Binding-site contacts:
Ligand atom C2 contacts residue ASN164 of chain 4.A at 4.2 Å.
Ligand atom O3 contacts residue GLU351 of chain 4.A at 4.1 Å.
Ligand atom C3 contacts residue TRP397 of chain 4.A at 3.9 Å (hydrophobic).
Ligand atom F2 contacts residue ASN164 of chain 4.A at 2.9 Å.
Ligand atom C5 contacts residue TYR295 of chain 4.A at 3.0 Å (hydrophobic).
Ligand atom C1 contacts residue GLU165 of chain 4.A at 3.3 Å.
Ligand atom O5 contacts residue GLU351 of chain 4.A at 2.5 Å (salt-bridge).
Ligand atom C6 contacts residue PHE413 of chain 4.A at 4.0 Å (hydrophobic).
Ligand atom C3 contacts residue GLN19 of chain 4.A at 3.8 Å.
Ligand atom C6 contacts residue TRP325 of chain 4.A at 3.9 Å (hydrophobic).
Ligand atom O5 contacts residue GLU165 of chain 4.A at 4.0 Å.
Ligand atom O6 contacts residue GLU404 of chain 4.A at 2.7 Å (salt-bridge).
Ligand atom C3 contacts residue GLU351 of chain 4.A at 2.9 Å.
Ligand atom C1 contacts residue GLU351 of chain 4.A at 1.4 Å.
Ligand atom O4 contacts residue GLN19 of chain 4.A at 3.1 Å (h-bond).
Ligand atom C6 contacts residue GLU404 of chain 4.A at 3.4 Å.
Ligand atom C5 contacts residue TRP397 of chain 4.A at 4.0 Å (hydrophobic).
Ligand atom C4 contacts residue TRP405 of chain 4.A at 3.7 Å (hydrophobic).
Ligand atom O4 contacts residue TRP397 of chain 4.A at 3.4 Å.
Ligand atom O3 contacts residue GLN19 of chain 4.A at 2.8 Å (h-bond).
Ligand atom C2 contacts residue GLU351 of chain 4.A at 2.3 Å.
Ligand atom C6 contacts residue TYR295 of chain 4.A at 3.4 Å (hydrophobic).
Ligand atom C2 contacts residue HIS120 of chain 4.A at 4.1 Å.
Ligand atom O3 contacts residue HIS120 of chain 4.A at 3.1 Å.
Ligand atom O3 contacts residue TRP121 of chain 4.A at 4.0 Å.
Ligand atom F2 contacts residue HIS120 of chain 4.A at 3.2 Å.
Ligand atom C4 contacts residue GLU404 of chain 4.A at 3.8 Å.
Ligand atom F2 contacts residue GLU165 of chain 4.A at 3.3 Å.
Ligand atom O5 contacts residue TYR295 of chain 4.A at 2.9 Å.
Ligand atom C1 contacts residue TYR295 of chain 4.A at 3.4 Å (hydrophobic).
Ligand atom O3 contacts residue TRP405 of chain 4.A at 2.8 Å (h-bond).
Ligand atom C4 contacts residue GLU351 of chain 4.A at 3.6 Å.
Ligand atom C3 contacts residue HIS120 of chain 4.A at 4.0 Å.
Ligand atom C2 contacts residue GLU165 of chain 4.A at 3.3 Å.
Ligand atom C5 contacts residue GLU351 of chain 4.A at 3.0 Å.
Ligand atom C3 contacts residue TRP405 of chain 4.A at 3.8 Å (hydrophobic).
Ligand atom O4 contacts residue TRP405 of chain 4.A at 3.5 Å (h-bond).
Ligand atom F2 contacts residue GLU351 of chain 4.A at 2.7 Å.
Ligand atom O4 contacts residue GLU404 of chain 4.A at 2.8 Å (salt-bridge).
Ligand atom O6 contacts residue TRP325 of chain 4.A at 3.5 Å.

Sequence of chain 4.A:
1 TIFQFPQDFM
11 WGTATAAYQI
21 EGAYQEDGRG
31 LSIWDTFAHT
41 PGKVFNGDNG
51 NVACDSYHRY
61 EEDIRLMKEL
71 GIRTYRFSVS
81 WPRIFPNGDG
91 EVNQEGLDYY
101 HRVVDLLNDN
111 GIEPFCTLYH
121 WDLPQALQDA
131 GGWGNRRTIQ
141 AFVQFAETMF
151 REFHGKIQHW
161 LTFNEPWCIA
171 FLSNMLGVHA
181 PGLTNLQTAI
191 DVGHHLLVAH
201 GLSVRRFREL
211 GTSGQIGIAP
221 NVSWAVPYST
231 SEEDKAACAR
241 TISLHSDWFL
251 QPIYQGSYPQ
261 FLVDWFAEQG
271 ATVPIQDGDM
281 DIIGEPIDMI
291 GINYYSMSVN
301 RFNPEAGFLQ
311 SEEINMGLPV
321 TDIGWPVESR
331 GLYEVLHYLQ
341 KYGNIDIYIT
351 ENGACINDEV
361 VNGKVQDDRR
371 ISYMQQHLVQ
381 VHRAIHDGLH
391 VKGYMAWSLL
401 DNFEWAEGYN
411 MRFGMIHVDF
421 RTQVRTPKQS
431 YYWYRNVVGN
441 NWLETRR

This small molecule binds to this protein.
Small molecule (SMILES): OC[C@H]1O[C@H](O)[C@H](F)[C@@H](O)[C@@H]1O